Sequence of chain 2.D:
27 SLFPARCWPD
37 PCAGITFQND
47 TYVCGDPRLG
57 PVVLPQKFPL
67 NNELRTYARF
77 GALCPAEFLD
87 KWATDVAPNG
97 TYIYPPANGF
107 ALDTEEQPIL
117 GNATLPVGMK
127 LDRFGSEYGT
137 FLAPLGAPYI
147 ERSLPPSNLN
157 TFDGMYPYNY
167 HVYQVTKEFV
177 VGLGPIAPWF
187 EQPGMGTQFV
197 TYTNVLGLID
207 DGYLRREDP

Binding-site contacts:
Ligand atom C1 contacts residue ASN45 of chain 2.D at 1.4 Å.
Ligand atom C6 contacts residue PHE158 of chain 2.D at 4.2 Å (hydrophobic).
Ligand atom C7 contacts residue ASN45 of chain 2.D at 3.4 Å.
Ligand atom O7 contacts residue ASP46 of chain 2.D at 3.5 Å (salt-bridge).
Ligand atom O5 contacts residue ASN45 of chain 2.D at 2.4 Å (h-bond).
Ligand atom C5 contacts residue ASN45 of chain 2.D at 3.7 Å.
Ligand atom C8 contacts residue ASP46 of chain 2.D at 3.3 Å.
Ligand atom C7 contacts residue ASP46 of chain 2.D at 3.6 Å.
Ligand atom C2 contacts residue ASN45 of chain 2.D at 2.5 Å.
Ligand atom O5 contacts residue TYR48 of chain 2.D at 4.3 Å.
Ligand atom C4 contacts residue ASN45 of chain 2.D at 4.2 Å.
Ligand atom C1 contacts residue THR47 of chain 2.D at 4.4 Å.
Ligand atom C8 contacts residue ASN45 of chain 2.D at 3.4 Å.
Ligand atom O7 contacts residue ASN45 of chain 2.D at 3.9 Å.
Ligand atom N2 contacts residue ASN45 of chain 2.D at 3.0 Å (h-bond).
Ligand atom C3 contacts residue ASN45 of chain 2.D at 3.8 Å.

A protein and the small-molecule ligand that binds it are described below.
Small molecule (SMILES): CC(=O)N[C@@H]1[C@@H](O)[C@H](O)[C@@H](CO)O[C@H]1O